Sequence of chain 28.L:
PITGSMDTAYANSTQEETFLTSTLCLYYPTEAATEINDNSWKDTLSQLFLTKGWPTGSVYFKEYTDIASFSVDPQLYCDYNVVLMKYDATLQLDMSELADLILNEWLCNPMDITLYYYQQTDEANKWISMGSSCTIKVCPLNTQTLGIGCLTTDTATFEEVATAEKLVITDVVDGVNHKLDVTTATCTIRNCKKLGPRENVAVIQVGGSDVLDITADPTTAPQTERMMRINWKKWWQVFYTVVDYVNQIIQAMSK

This protein binds this small molecule.
Small molecule (SMILES): CC(=O)N[C@H]1[C@H](O[C@H]2[C@H](O)[C@@H](NC(C)=O)CO[C@@H]2CO)O[C@H](CO)[C@@H](O)[C@@H]1O

Binding-site contacts:
Ligand atom N2 contacts residue ASN12 of chain 28.L at 3.8 Å.
Ligand atom C2 contacts residue ASN12 of chain 28.L at 3.2 Å.
Ligand atom C1 contacts residue ASN12 of chain 28.L at 2.1 Å.
Ligand atom C5 contacts residue ASN12 of chain 28.L at 4.0 Å.
Ligand atom O7 contacts residue ASN12 of chain 28.L at 3.7 Å.
Ligand atom O5 contacts residue ASN12 of chain 28.L at 2.6 Å (h-bond).
Ligand atom C7 contacts residue ASN12 of chain 28.L at 3.9 Å.